Sequence of chain 1.B:
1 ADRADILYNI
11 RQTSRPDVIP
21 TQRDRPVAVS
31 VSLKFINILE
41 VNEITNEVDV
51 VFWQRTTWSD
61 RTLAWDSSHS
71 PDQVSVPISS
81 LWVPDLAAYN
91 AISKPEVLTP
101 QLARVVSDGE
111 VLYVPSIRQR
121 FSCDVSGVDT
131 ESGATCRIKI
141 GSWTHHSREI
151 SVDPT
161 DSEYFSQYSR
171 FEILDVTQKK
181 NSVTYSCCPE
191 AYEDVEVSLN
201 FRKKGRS

The small molecule below binds the protein below.
Small molecule (SMILES): O=C(/N=c1\ccccn1Cc1ccc(Cl)nc1)C(F)(F)F

Binding-site contacts:
Ligand atom C12 contacts residue TYR185 of chain 1.A at 3.4 Å (hydrophobic).
Ligand atom F3 contacts residue LEU112 of chain 1.B at 3.8 Å.
Ligand atom N1 contacts residue TYR185 of chain 1.A at 3.6 Å.
Ligand atom C7 contacts residue ARG104 of chain 1.B at 3.8 Å.
Ligand atom O1 contacts residue CYS187 of chain 1.A at 3.9 Å.
Ligand atom F2 contacts residue CYS188 of chain 1.A at 3.5 Å.
Ligand atom C6 contacts residue TYR192 of chain 1.A at 3.6 Å (hydrophobic).
Ligand atom F3 contacts residue CYS188 of chain 1.A at 3.0 Å.
Ligand atom C9 contacts residue TRP143 of chain 1.A at 3.4 Å (hydrophobic).
Ligand atom C4 contacts residue TRP143 of chain 1.A at 3.1 Å (hydrophobic).
Ligand atom N2 contacts residue TYR185 of chain 1.A at 3.0 Å.
Ligand atom C10 contacts residue TRP143 of chain 1.A at 3.7 Å (hydrophobic).
Ligand atom F2 contacts residue TYR185 of chain 1.A at 3.6 Å.
Ligand atom C10 contacts residue TYR185 of chain 1.A at 2.9 Å (hydrophobic).
Ligand atom CL1 contacts residue ALA103 of chain 1.B at 3.9 Å.
Ligand atom C2 contacts residue CYS187 of chain 1.A at 3.8 Å (hydrophobic).
Ligand atom C11 contacts residue TRP53 of chain 1.B at 3.1 Å (hydrophobic).
Ligand atom CL1 contacts residue LEU112 of chain 1.B at 3.1 Å.
Ligand atom C11 contacts residue TYR185 of chain 1.A at 3.1 Å (hydrophobic).
Ligand atom F1 contacts residue LEU112 of chain 1.B at 3.6 Å.
Ligand atom F3 contacts residue CYS187 of chain 1.A at 3.1 Å.
Ligand atom F1 contacts residue TYR192 of chain 1.A at 3.3 Å.
Ligand atom O1 contacts residue ARG55 of chain 1.B at 2.9 Å (salt-bridge).
Ligand atom C12 contacts residue TRP53 of chain 1.B at 3.1 Å (hydrophobic).
Ligand atom C7 contacts residue LEU112 of chain 1.B at 3.9 Å (hydrophobic).
Ligand atom C4 contacts residue TYR185 of chain 1.A at 3.2 Å (hydrophobic).
Ligand atom C2 contacts residue ARG55 of chain 1.B at 3.8 Å.
Ligand atom F3 contacts residue ARG55 of chain 1.B at 2.8 Å.
Ligand atom CL1 contacts residue ARG104 of chain 1.B at 3.4 Å.
Ligand atom C2 contacts residue CYS188 of chain 1.A at 3.9 Å (hydrophobic).
Ligand atom C1 contacts residue ARG55 of chain 1.B at 3.8 Å.
Ligand atom N3 contacts residue TRP143 of chain 1.A at 3.9 Å.
Ligand atom C11 contacts residue TRP143 of chain 1.A at 3.7 Å (hydrophobic).
Ligand atom F2 contacts residue CYS187 of chain 1.A at 3.6 Å.
Ligand atom C5 contacts residue TRP143 of chain 1.A at 3.0 Å (hydrophobic).
Ligand atom C13 contacts residue TYR185 of chain 1.A at 3.4 Å (hydrophobic).
Ligand atom C6 contacts residue TRP143 of chain 1.A at 3.6 Å (hydrophobic).
Ligand atom N3 contacts residue VAL114 of chain 1.B at 3.5 Å.
Ligand atom C9 contacts residue VAL114 of chain 1.B at 3.7 Å (hydrophobic).
Ligand atom C3 contacts residue TYR185 of chain 1.A at 3.6 Å (hydrophobic).

Sequence of chain 1.A:
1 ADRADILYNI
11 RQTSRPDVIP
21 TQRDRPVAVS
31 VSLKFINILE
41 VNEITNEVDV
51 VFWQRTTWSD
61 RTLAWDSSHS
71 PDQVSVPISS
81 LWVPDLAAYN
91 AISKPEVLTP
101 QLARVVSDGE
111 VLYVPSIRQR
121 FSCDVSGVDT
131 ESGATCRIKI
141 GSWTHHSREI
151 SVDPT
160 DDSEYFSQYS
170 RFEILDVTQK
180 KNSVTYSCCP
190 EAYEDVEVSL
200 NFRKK